Binding-site contacts:
Ligand atom C5 contacts residue SER156 of chain 28.A at 3.9 Å.
Ligand atom C2 contacts residue SER156 of chain 28.A at 4.3 Å.
Ligand atom O5 contacts residue SER156 of chain 28.A at 3.9 Å.
Ligand atom N2 contacts residue SER156 of chain 28.A at 4.2 Å.
Ligand atom N2 contacts residue ASN154 of chain 28.A at 3.0 Å (h-bond).
Ligand atom C3 contacts residue ASN154 of chain 28.A at 3.9 Å.
Ligand atom C2 contacts residue ASN154 of chain 28.A at 2.5 Å.
Ligand atom O5 contacts residue ASN154 of chain 28.A at 2.4 Å (h-bond).
Ligand atom C4 contacts residue ASN154 of chain 28.A at 4.2 Å.
Ligand atom C1 contacts residue ASN154 of chain 28.A at 1.4 Å.
Ligand atom C8 contacts residue ASN154 of chain 28.A at 3.9 Å.
Ligand atom O7 contacts residue ASN154 of chain 28.A at 3.6 Å.
Ligand atom C5 contacts residue ASN154 of chain 28.A at 3.6 Å.
Ligand atom C1 contacts residue SER156 of chain 28.A at 3.3 Å.
Ligand atom C7 contacts residue ASN154 of chain 28.A at 3.4 Å.

A small-molecule ligand and the protein it binds are described below.
Small molecule (SMILES): CC(=O)N[C@@H]1[C@@H](O)[C@H](O)[C@@H](CO)O[C@H]1O

Sequence of chain 28.A:
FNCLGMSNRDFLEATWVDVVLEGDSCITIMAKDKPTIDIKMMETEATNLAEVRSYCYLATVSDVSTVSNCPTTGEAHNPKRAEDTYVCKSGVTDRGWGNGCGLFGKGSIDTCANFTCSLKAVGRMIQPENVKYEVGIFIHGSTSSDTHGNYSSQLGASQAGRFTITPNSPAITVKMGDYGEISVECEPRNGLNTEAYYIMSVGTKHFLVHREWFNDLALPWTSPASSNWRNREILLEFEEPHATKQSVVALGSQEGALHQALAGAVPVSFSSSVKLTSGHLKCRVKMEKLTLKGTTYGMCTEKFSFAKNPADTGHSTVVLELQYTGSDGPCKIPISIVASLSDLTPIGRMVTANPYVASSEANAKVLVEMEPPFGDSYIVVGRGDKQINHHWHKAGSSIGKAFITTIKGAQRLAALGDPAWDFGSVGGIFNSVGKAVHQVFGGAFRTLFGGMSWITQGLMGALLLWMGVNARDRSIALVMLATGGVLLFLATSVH